A small-molecule ligand and the protein it binds are described below.
Small molecule (SMILES): CC(=O)N[C@H]1[C@H](O[C@H]2[C@H](O)[C@@H](NC(C)=O)CO[C@@H]2CO)O[C@H](CO)[C@@H](O)[C@@H]1O

Sequence of chain 1.A:
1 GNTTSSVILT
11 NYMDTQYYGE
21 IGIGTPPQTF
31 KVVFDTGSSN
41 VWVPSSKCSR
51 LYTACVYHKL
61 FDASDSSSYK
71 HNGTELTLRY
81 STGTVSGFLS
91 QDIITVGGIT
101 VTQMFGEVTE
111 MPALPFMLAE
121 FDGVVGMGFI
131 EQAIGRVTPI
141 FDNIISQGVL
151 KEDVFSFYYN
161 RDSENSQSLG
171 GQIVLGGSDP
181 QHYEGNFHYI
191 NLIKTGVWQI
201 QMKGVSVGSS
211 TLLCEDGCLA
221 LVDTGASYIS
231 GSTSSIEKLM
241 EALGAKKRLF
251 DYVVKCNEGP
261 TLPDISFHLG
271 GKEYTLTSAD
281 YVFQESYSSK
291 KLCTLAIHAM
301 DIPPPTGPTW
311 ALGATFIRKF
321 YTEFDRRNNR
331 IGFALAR

Binding-site contacts:
Ligand atom O7 contacts residue ASN72 of chain 1.A at 3.9 Å.
Ligand atom C1 contacts residue ASN72 of chain 1.A at 1.4 Å.
Ligand atom C8 contacts residue ASN72 of chain 1.A at 4.4 Å.
Ligand atom C7 contacts residue ASN72 of chain 1.A at 3.7 Å.
Ligand atom C2 contacts residue ASN72 of chain 1.A at 2.4 Å.
Ligand atom C8 contacts residue HIS71 of chain 1.A at 4.3 Å.
Ligand atom C7 contacts residue HIS71 of chain 1.A at 4.0 Å.
Ligand atom O5 contacts residue ASN72 of chain 1.A at 2.4 Å (h-bond).
Ligand atom N2 contacts residue ASN72 of chain 1.A at 2.9 Å (h-bond).
Ligand atom C3 contacts residue ASN72 of chain 1.A at 3.8 Å.
Ligand atom O7 contacts residue HIS71 of chain 1.A at 3.8 Å.
Ligand atom C4 contacts residue ASN72 of chain 1.A at 4.2 Å.
Ligand atom O5 contacts residue MET104 of chain 1.A at 4.2 Å.
Ligand atom C1 contacts residue THR74 of chain 1.A at 4.1 Å.
Ligand atom O7 contacts residue LYS70 of chain 1.A at 4.3 Å.
Ligand atom C5 contacts residue ASN72 of chain 1.A at 3.7 Å.